Sequence of chain 1.B:
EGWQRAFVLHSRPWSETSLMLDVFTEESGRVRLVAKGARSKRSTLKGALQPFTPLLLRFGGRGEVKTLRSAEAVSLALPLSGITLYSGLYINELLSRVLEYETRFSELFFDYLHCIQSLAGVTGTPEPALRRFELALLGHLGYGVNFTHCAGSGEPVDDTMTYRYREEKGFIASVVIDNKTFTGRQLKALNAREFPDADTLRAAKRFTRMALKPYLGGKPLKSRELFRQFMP

Binding-site contacts:
Ligand atom O contacts residue LEU131 of chain 1.B at 3.8 Å.
Ligand atom CE1 contacts residue ARG132 of chain 1.B at 4.2 Å.
Ligand atom C contacts residue GLU128 of chain 1.B at 3.4 Å.
Ligand atom O contacts residue ARG132 of chain 1.B at 2.5 Å (salt-bridge).
Ligand atom OXT contacts residue LEU131 of chain 1.B at 4.2 Å.
Ligand atom O contacts residue PHE228 of chain 1.B at 4.4 Å.
Ligand atom CZ contacts residue ARG210 of chain 1.B at 3.3 Å.
Ligand atom N contacts residue ARG132 of chain 1.B at 4.4 Å.
Ligand atom C contacts residue LYS206 of chain 1.B at 4.1 Å.
Ligand atom C contacts residue GLU128 of chain 1.B at 4.4 Å.
Ligand atom CD1 contacts residue ARG210 of chain 1.B at 3.7 Å.
Ligand atom CZ contacts residue ARG225 of chain 1.B at 4.4 Å.
Ligand atom C contacts residue ARG132 of chain 1.B at 3.7 Å.
Ligand atom O contacts residue LYS206 of chain 1.B at 4.0 Å.
Ligand atom CG contacts residue ARG210 of chain 1.B at 4.0 Å.
Ligand atom CA contacts residue GLU128 of chain 1.B at 4.4 Å.
Ligand atom N contacts residue LYS206 of chain 1.B at 3.8 Å.
Ligand atom CG1 contacts residue LYS206 of chain 1.B at 4.4 Å.
Ligand atom O contacts residue GLU128 of chain 1.B at 3.3 Å (salt-bridge).
Ligand atom CE2 contacts residue ARG210 of chain 1.B at 3.6 Å.
Ligand atom CG2 contacts residue GLU128 of chain 1.B at 4.3 Å.
Ligand atom CD1 contacts residue ARG132 of chain 1.B at 4.3 Å.
Ligand atom CD2 contacts residue ARG210 of chain 1.B at 3.9 Å.
Ligand atom C contacts residue LYS206 of chain 1.B at 4.2 Å.
Ligand atom CA contacts residue LYS206 of chain 1.B at 3.8 Å.
Ligand atom N contacts residue GLU128 of chain 1.B at 3.2 Å (salt-bridge).
Ligand atom CB contacts residue LYS206 of chain 1.B at 4.2 Å.
Ligand atom C contacts residue LEU131 of chain 1.B at 4.2 Å (hydrophobic).
Ligand atom N contacts residue LYS206 of chain 1.B at 3.6 Å.
Ligand atom CG2 contacts residue LYS206 of chain 1.B at 3.8 Å.
Ligand atom CD2 contacts residue ARG225 of chain 1.B at 3.5 Å.
Ligand atom O contacts residue GLU128 of chain 1.B at 3.5 Å (salt-bridge).
Ligand atom OXT contacts residue ARG132 of chain 1.B at 4.2 Å.
Ligand atom CE1 contacts residue ARG210 of chain 1.B at 3.4 Å.
Ligand atom CD contacts residue LYS206 of chain 1.B at 3.5 Å.
Ligand atom CB contacts residue PHE228 of chain 1.B at 4.0 Å (hydrophobic).
Ligand atom CD1 contacts residue LYS206 of chain 1.B at 3.8 Å.
Ligand atom CE1 contacts residue LYS206 of chain 1.B at 3.9 Å.
Ligand atom OXT contacts residue TYR91 of chain 1.B at 3.9 Å.
Ligand atom CE2 contacts residue ARG225 of chain 1.B at 3.2 Å.

The small molecule below binds the protein below.
Small molecule (SMILES): CC[C@H](C)[C@H](N)C(=O)N1CCC[C@H]1C(=O)N[C@@H](Cc1ccccc1)C(=O)O